Sequence of chain 53.A:
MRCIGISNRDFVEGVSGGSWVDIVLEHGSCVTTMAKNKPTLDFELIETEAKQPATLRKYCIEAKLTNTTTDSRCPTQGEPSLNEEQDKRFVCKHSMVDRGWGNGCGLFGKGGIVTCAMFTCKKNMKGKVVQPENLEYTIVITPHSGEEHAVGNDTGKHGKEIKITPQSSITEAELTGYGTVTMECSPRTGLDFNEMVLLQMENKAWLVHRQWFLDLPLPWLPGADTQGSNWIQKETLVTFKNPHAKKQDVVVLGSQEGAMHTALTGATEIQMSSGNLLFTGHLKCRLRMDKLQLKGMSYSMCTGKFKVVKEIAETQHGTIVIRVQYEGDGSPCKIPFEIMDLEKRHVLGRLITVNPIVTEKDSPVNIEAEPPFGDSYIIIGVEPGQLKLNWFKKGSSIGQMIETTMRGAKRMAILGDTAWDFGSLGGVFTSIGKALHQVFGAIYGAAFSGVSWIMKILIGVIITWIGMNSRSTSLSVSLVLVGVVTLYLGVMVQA

Sequence of chain 27.A:
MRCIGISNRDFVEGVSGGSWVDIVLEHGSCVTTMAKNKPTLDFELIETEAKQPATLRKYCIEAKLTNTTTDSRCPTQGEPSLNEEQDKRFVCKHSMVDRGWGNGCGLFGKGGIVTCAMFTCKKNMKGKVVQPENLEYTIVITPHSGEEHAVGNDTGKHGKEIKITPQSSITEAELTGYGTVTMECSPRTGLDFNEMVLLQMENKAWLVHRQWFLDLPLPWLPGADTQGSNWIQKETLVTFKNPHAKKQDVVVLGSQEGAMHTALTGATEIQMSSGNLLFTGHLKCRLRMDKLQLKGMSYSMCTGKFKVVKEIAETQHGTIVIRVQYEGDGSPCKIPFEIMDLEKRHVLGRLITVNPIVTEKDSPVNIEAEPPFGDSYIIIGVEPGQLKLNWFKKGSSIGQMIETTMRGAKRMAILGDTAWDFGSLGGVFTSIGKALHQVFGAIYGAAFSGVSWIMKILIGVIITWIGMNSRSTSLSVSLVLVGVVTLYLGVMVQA

This protein binds this small molecule.
Small molecule (SMILES): CC(=O)N[C@H]1[C@H](O[C@H]2[C@H](O)[C@@H](NC(C)=O)CO[C@@H]2CO)O[C@H](CO)[C@@H](O)[C@@H]1O

Binding-site contacts:
Ligand atom C5 contacts residue HIS158 of chain 53.A at 4.4 Å.
Ligand atom O5 contacts residue ASN153 of chain 53.A at 2.2 Å (h-bond).
Ligand atom C6 contacts residue GLY156 of chain 53.A at 4.0 Å.
Ligand atom C6 contacts residue HIS158 of chain 53.A at 4.2 Å.
Ligand atom C1 contacts residue HIS158 of chain 53.A at 4.1 Å.
Ligand atom C5 contacts residue ASN153 of chain 53.A at 3.6 Å.
Ligand atom C3 contacts residue HIS149 of chain 53.A at 4.0 Å.
Ligand atom N2 contacts residue ASN153 of chain 53.A at 3.1 Å (h-bond).
Ligand atom O5 contacts residue HIS158 of chain 53.A at 3.4 Å.
Ligand atom O3 contacts residue HIS149 of chain 53.A at 4.0 Å.
Ligand atom C3 contacts residue ASN153 of chain 53.A at 3.9 Å.
Ligand atom O7 contacts residue HIS149 of chain 53.A at 3.3 Å.
Ligand atom O5 contacts residue HIS149 of chain 53.A at 3.6 Å.
Ligand atom C1 contacts residue ASN153 of chain 53.A at 1.4 Å.
Ligand atom C5 contacts residue GLY156 of chain 53.A at 4.3 Å.
Ligand atom C5 contacts residue HIS149 of chain 53.A at 3.6 Å.
Ligand atom C2 contacts residue ASN153 of chain 53.A at 2.6 Å.
Ligand atom C4 contacts residue HIS149 of chain 53.A at 3.4 Å.
Ligand atom C5 contacts residue THR155 of chain 53.A at 4.0 Å.
Ligand atom C6 contacts residue HIS149 of chain 53.A at 4.3 Å.
Ligand atom O4 contacts residue HIS149 of chain 53.A at 4.3 Å.
Ligand atom C2 contacts residue HIS149 of chain 53.A at 3.5 Å.
Ligand atom C1 contacts residue HIS149 of chain 53.A at 3.5 Å.
Ligand atom C8 contacts residue ASN153 of chain 53.A at 4.4 Å.
Ligand atom N2 contacts residue HIS149 of chain 53.A at 4.3 Å.
Ligand atom O5 contacts residue THR155 of chain 53.A at 3.4 Å (h-bond).
Ligand atom O5 contacts residue GLY156 of chain 53.A at 4.2 Å.
Ligand atom C1 contacts residue THR155 of chain 53.A at 3.3 Å.
Ligand atom C7 contacts residue ASN153 of chain 53.A at 4.1 Å.
Ligand atom C7 contacts residue HIS149 of chain 53.A at 4.3 Å.
Ligand atom C8 contacts residue GLY102 of chain 27.A at 3.6 Å.
Ligand atom O6 contacts residue HIS158 of chain 53.A at 4.2 Å.
Ligand atom O6 contacts residue HIS149 of chain 53.A at 3.2 Å.
Ligand atom C4 contacts residue ASN153 of chain 53.A at 4.2 Å.